Binding-site contacts:
Ligand atom CO2 contacts residue ASP59 of chain 1.B at 4.4 Å.
Ligand atom CZ contacts residue ASP59 of chain 1.B at 4.0 Å.
Ligand atom CV contacts residue GLU112 of chain 1.B at 3.2 Å.
Ligand atom O1 contacts residue LYS109 of chain 1.B at 3.6 Å.
Ligand atom O3 contacts residue LYS44 of chain 1.B at 3.4 Å.
Ligand atom CV contacts residue ALA98 of chain 1.B at 4.4 Å (hydrophobic).
Ligand atom O3 contacts residue SER46 of chain 1.B at 4.2 Å.
Ligand atom CM2 contacts residue ASP59 of chain 1.B at 3.7 Å.
Ligand atom CV contacts residue ALA60 of chain 1.B at 3.8 Å (hydrophobic).
Ligand atom CZ contacts residue ALA60 of chain 1.B at 3.8 Å (hydrophobic).
Ligand atom O1 contacts residue MET113 of chain 1.B at 3.4 Å.
Ligand atom CZ contacts residue PHE45 of chain 1.B at 4.4 Å (hydrophobic).
Ligand atom CV contacts residue GLY96 of chain 1.B at 4.1 Å.
Ligand atom CC contacts residue LEU114 of chain 1.B at 3.9 Å (hydrophobic).
Ligand atom O1 contacts residue LEU114 of chain 1.B at 2.9 Å (h-bond).
Ligand atom CV contacts residue ASP59 of chain 1.B at 3.8 Å.
Ligand atom O2 contacts residue LEU114 of chain 1.B at 4.0 Å.
Ligand atom C1 contacts residue LEU114 of chain 1.B at 4.2 Å (hydrophobic).
Ligand atom O2 contacts residue LYS109 of chain 1.B at 4.4 Å.
Ligand atom CV contacts residue ILE61 of chain 1.B at 3.8 Å (hydrophobic).
Ligand atom CC contacts residue LYS109 of chain 1.B at 4.1 Å.
Ligand atom OM contacts residue ILE61 of chain 1.B at 3.5 Å (h-bond).
Ligand atom O3 contacts residue ASP59 of chain 1.B at 4.0 Å.
Ligand atom OM contacts residue ASP59 of chain 1.B at 3.6 Å.
Ligand atom CM1 contacts residue LYS44 of chain 1.B at 3.9 Å.
Ligand atom CM2 contacts residue ALA60 of chain 1.B at 4.0 Å (hydrophobic).
Ligand atom CO1 contacts residue LYS44 of chain 1.B at 4.3 Å.
Ligand atom CM2 contacts residue ILE61 of chain 1.B at 4.2 Å (hydrophobic).
Ligand atom CZ contacts residue LYS44 of chain 1.B at 4.0 Å.
Ligand atom O3 contacts residue ILE61 of chain 1.B at 4.4 Å.
Ligand atom O3 contacts residue ALA60 of chain 1.B at 2.6 Å (h-bond).
Ligand atom O3 contacts residue PHE45 of chain 1.B at 3.2 Å (h-bond).
Ligand atom OM contacts residue ALA60 of chain 1.B at 3.2 Å.

Sequence of chain 1.B:
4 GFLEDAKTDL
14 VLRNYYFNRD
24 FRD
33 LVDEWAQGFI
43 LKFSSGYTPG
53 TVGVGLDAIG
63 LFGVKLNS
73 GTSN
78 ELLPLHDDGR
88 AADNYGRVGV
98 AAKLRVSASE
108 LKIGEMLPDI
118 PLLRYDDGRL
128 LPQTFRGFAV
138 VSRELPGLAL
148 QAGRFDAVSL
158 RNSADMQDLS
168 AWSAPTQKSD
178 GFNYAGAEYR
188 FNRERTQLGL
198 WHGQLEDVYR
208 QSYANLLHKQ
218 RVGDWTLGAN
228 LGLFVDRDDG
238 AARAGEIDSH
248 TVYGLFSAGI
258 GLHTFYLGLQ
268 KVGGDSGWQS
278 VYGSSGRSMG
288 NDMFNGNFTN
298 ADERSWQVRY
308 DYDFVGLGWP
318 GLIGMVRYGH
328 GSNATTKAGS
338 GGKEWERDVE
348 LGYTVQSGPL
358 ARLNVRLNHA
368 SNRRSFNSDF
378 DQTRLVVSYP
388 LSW

The protein below binds the small molecule below.
Small molecule (SMILES): COc1cc(C(=O)[O-])ccc1O